A protein and the small-molecule ligand that binds it are described below.
Small molecule (SMILES): CC[C@H](C)[C@@H]1NC(=O)[C@@H]2CCCN2C(=O)[C@@H](CS)NC(=O)[C@H](CC(C)C)NC(=O)[C@@H](CCCN=C(N)N)NC(=O)[C@@H](C)NC(=O)[C@H](CCC(=O)O)NC(=O)[C@@H]2CCCN2C1=O

Sequence of chain 1.C:
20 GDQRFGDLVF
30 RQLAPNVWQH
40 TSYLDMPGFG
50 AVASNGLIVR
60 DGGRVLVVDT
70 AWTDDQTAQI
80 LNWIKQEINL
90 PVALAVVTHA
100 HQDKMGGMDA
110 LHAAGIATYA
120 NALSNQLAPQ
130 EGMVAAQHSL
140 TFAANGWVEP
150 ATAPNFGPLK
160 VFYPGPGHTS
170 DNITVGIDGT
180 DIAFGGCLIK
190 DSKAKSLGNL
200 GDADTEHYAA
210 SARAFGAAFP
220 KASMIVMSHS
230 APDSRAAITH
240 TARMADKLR

Binding-site contacts:
Ligand atom CD contacts residue HIS228 of chain 1.C at 3.4 Å.
Ligand atom SG contacts residue HIS167 of chain 1.C at 3.1 Å (h-bond).
Ligand atom CB contacts residue ASP102 of chain 1.C at 3.2 Å.
Ligand atom CA contacts residue ASP102 of chain 1.C at 4.0 Å.
Ligand atom N contacts residue TRP71 of chain 1.C at 3.9 Å.
Ligand atom CD contacts residue HIS100 of chain 1.C at 3.8 Å.
Ligand atom CD1 contacts residue PHE48 of chain 1.C at 3.8 Å (hydrophobic).
Ligand atom CZ contacts residue ASN198 of chain 1.C at 3.7 Å.
Ligand atom CB contacts residue ZN1 of chain 1.M at 3.5 Å.
Ligand atom CG contacts residue ASN198 of chain 1.C at 3.5 Å.
Ligand atom O contacts residue TRP71 of chain 1.C at 3.7 Å.
Ligand atom CG contacts residue HIS228 of chain 1.C at 3.8 Å.
Ligand atom C contacts residue TRP71 of chain 1.C at 3.6 Å (hydrophobic).
Ligand atom CD contacts residue ASN198 of chain 1.C at 4.1 Å.
Ligand atom SG contacts residue ZN1 of chain 1.M at 2.1 Å.
Ligand atom O contacts residue ASN198 of chain 1.C at 3.4 Å.
Ligand atom NH1 contacts residue ASN198 of chain 1.C at 4.1 Å.
Ligand atom CD1 contacts residue LEU43 of chain 1.C at 4.0 Å (hydrophobic).
Ligand atom NH1 contacts residue HIS100 of chain 1.C at 3.9 Å.
Ligand atom O contacts residue GLN101 of chain 1.C at 4.0 Å.
Ligand atom CD1 contacts residue VAL51 of chain 1.C at 3.6 Å (hydrophobic).
Ligand atom NH1 contacts residue GLY200 of chain 1.C at 3.6 Å.
Ligand atom NH2 contacts residue ASN198 of chain 1.C at 3.2 Å (h-bond).
Ligand atom CB contacts residue ASN198 of chain 1.C at 3.5 Å.
Ligand atom CA contacts residue TRP71 of chain 1.C at 3.9 Å (hydrophobic).
Ligand atom SG contacts residue HIS228 of chain 1.C at 4.0 Å.
Ligand atom CD contacts residue ZN1 of chain 1.M at 4.0 Å.
Ligand atom CD1 contacts residue MET45 of chain 1.C at 3.8 Å (hydrophobic).
Ligand atom CA contacts residue ZN1 of chain 1.M at 3.9 Å.
Ligand atom CG contacts residue VAL51 of chain 1.C at 4.0 Å (hydrophobic).
Ligand atom NH1 contacts residue ASP201 of chain 1.C at 3.5 Å (salt-bridge).
Ligand atom CB contacts residue HIS100 of chain 1.C at 3.6 Å.
Ligand atom SG contacts residue HIS100 of chain 1.C at 3.7 Å.
Ligand atom CB contacts residue ZN1 of chain 1.L at 3.2 Å.
Ligand atom SG contacts residue ASP102 of chain 1.C at 3.3 Å (salt-bridge).
Ligand atom SG contacts residue ZN1 of chain 1.L at 2.4 Å.
Ligand atom SG contacts residue CYS186 of chain 1.C at 3.8 Å.
Ligand atom SG contacts residue HIS98 of chain 1.C at 4.0 Å.
Ligand atom CB contacts residue TRP71 of chain 1.C at 4.0 Å (hydrophobic).
Ligand atom CD2 contacts residue LEU43 of chain 1.C at 3.6 Å (hydrophobic).